Sequence of chain 1.C:
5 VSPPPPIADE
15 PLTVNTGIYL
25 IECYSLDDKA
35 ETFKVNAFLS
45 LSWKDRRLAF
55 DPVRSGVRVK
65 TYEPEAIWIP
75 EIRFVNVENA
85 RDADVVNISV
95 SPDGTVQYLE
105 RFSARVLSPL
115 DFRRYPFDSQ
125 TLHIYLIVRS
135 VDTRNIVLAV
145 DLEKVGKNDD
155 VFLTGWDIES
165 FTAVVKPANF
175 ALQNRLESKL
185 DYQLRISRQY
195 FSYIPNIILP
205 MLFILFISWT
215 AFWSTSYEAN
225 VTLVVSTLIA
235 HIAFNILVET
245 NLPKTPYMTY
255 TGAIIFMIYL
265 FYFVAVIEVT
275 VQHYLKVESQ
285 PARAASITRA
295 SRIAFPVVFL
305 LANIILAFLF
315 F

This protein binds this small molecule.
Small molecule (SMILES): O=C([O-])C(=O)[O-]

Sequence of chain 1.D:
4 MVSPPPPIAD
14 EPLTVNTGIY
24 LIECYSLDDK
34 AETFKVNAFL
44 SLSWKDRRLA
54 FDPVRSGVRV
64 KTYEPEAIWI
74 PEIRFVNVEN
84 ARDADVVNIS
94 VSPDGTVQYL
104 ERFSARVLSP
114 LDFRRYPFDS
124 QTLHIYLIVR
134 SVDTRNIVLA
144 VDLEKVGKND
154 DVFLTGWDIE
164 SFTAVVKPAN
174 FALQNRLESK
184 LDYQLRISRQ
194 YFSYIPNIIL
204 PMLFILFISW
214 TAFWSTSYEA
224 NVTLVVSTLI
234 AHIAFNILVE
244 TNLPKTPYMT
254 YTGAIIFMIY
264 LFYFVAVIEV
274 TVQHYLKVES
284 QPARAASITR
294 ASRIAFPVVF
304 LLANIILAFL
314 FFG

Binding-site contacts:
Ligand atom O4 contacts residue ARG296 of chain 1.C at 4.3 Å.
Ligand atom O4 contacts residue ARG293 of chain 1.C at 3.8 Å.
Ligand atom O1 contacts residue TYR278 of chain 1.D at 3.0 Å (h-bond).
Ligand atom O3 contacts residue ARG296 of chain 1.C at 3.6 Å (salt-bridge).
Ligand atom O3 contacts residue GLU282 of chain 1.D at 4.3 Å.
Ligand atom O1 contacts residue GLU282 of chain 1.D at 3.6 Å (salt-bridge).
Ligand atom O1 contacts residue ARG296 of chain 1.C at 4.0 Å.
Ligand atom C1 contacts residue TYR278 of chain 1.D at 3.2 Å (hydrophobic).
Ligand atom C1 contacts residue GLU282 of chain 1.D at 4.3 Å.
Ligand atom C2 contacts residue ARG296 of chain 1.C at 4.2 Å.
Ligand atom O3 contacts residue TYR278 of chain 1.D at 2.7 Å (h-bond).
Ligand atom O4 contacts residue ALA289 of chain 1.C at 3.8 Å.
Ligand atom C2 contacts residue ARG293 of chain 1.C at 3.6 Å.
Ligand atom O2 contacts residue ARG293 of chain 1.C at 2.6 Å (salt-bridge).
Ligand atom C1 contacts residue ARG296 of chain 1.C at 3.9 Å.